Sequence of chain 1.C:
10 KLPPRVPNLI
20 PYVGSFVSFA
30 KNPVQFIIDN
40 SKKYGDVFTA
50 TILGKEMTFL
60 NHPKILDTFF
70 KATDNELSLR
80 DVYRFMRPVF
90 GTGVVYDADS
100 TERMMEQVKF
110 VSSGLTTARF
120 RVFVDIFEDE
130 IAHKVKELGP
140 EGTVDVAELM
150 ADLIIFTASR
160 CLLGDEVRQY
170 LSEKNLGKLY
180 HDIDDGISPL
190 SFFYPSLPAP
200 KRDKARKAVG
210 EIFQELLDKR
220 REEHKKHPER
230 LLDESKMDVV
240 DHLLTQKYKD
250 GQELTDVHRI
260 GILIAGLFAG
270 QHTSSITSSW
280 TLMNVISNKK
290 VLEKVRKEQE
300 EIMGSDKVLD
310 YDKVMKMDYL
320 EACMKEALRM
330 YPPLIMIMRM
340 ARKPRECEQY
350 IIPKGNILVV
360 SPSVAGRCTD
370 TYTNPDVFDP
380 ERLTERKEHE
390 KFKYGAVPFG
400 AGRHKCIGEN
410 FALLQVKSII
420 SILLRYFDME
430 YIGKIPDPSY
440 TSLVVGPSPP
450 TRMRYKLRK

A small-molecule ligand and the protein it binds are described below.
Small molecule (SMILES): O=C(N[C@@H](Cn1ccnc1)c1c(F)cc(-c2ccc(F)cc2)cc1F)c1ccc(-c2nnc(-c3ccccc3)o2)cc1

Binding-site contacts:
Ligand atom C28 contacts residue MET335 of chain 1.C at 2.7 Å (hydrophobic).
Ligand atom C10 contacts residue HEM1 of chain 1.I at 2.9 Å.
Ligand atom C24 contacts residue LEU442 of chain 1.C at 3.1 Å (hydrophobic).
Ligand atom N12 contacts residue TYR82 of chain 1.C at 3.6 Å.
Ligand atom F30 contacts residue PHE267 of chain 1.C at 3.4 Å.
Ligand atom C1 contacts residue MET335 of chain 1.C at 3.2 Å (hydrophobic).
Ligand atom C26 contacts residue ALA264 of chain 1.C at 3.4 Å (hydrophobic).
Ligand atom F37 contacts residue VAL110 of chain 1.C at 3.6 Å.
Ligand atom C1 contacts residue PRO188 of chain 1.C at 2.2 Å (hydrophobic).
Ligand atom C32 contacts residue LEU333 of chain 1.C at 3.6 Å (hydrophobic).
Ligand atom C1 contacts residue PHE192 of chain 1.C at 3.3 Å (hydrophobic).
Ligand atom F30 contacts residue PHE89 of chain 1.C at 3.4 Å.
Ligand atom C11 contacts residue HEM1 of chain 1.I at 2.9 Å.
Ligand atom C7 contacts residue PRO188 of chain 1.C at 3.1 Å (hydrophobic).
Ligand atom C2 contacts residue PRO188 of chain 1.C at 2.5 Å (hydrophobic).
Ligand atom C27 contacts residue PRO188 of chain 1.C at 2.9 Å (hydrophobic).
Ligand atom C42 contacts residue ALA264 of chain 1.C at 3.7 Å (hydrophobic).
Ligand atom N22 contacts residue TYR82 of chain 1.C at 2.9 Å.
Ligand atom N12 contacts residue PHE191 of chain 1.C at 3.3 Å.
Ligand atom O13 contacts residue LEU442 of chain 1.C at 3.6 Å.
Ligand atom C27 contacts residue PHE191 of chain 1.C at 2.9 Å (hydrophobic).
Ligand atom N21 contacts residue HEM1 of chain 1.I at 2.0 Å.
Ligand atom N33 contacts residue LEU333 of chain 1.C at 3.5 Å.
Ligand atom C2 contacts residue PHE192 of chain 1.C at 2.9 Å (hydrophobic).
Ligand atom F6 contacts residue TYR95 of chain 1.C at 3.1 Å.
Ligand atom C41 contacts residue ALA264 of chain 1.C at 3.5 Å (hydrophobic).
Ligand atom C29 contacts residue MET335 of chain 1.C at 3.6 Å (hydrophobic).
Ligand atom F37 contacts residue VAL107 of chain 1.C at 3.5 Å.
Ligand atom C10 contacts residue ALA268 of chain 1.C at 3.7 Å (hydrophobic).
Ligand atom C29 contacts residue PRO188 of chain 1.C at 2.9 Å (hydrophobic).
Ligand atom N12 contacts residue MET337 of chain 1.C at 3.5 Å.
Ligand atom C28 contacts residue PRO188 of chain 1.C at 2.4 Å (hydrophobic).
Ligand atom C38 contacts residue VAL107 of chain 1.C at 3.6 Å (hydrophobic).
Ligand atom C2 contacts residue PHE191 of chain 1.C at 3.4 Å (hydrophobic).
Ligand atom F37 contacts residue GLN106 of chain 1.C at 3.4 Å.
Ligand atom C23 contacts residue LEU442 of chain 1.C at 3.5 Å (hydrophobic).
Ligand atom C17 contacts residue LEU442 of chain 1.C at 3.6 Å (hydrophobic).
Ligand atom C18 contacts residue LEU442 of chain 1.C at 3.2 Å (hydrophobic).
Ligand atom O35 contacts residue LEU442 of chain 1.C at 3.7 Å.
Ligand atom C16 contacts residue LEU442 of chain 1.C at 3.5 Å (hydrophobic).